Sequence of chain 1.W:
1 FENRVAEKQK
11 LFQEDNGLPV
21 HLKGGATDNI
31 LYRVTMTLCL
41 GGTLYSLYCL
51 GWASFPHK

A small-molecule ligand and the protein it binds are described below.
Small molecule (SMILES): C[C@H](CCC(=O)O)[C@H]1CC[C@H]2[C@@H]3[C@H](O)C[C@@H]4C[C@H](O)CC[C@]4(C)[C@H]3C[C@H](O)[C@]12C

Binding-site contacts:
Ligand atom C3 contacts residue PHE164 of chain 1.P at 4.5 Å (hydrophobic).
Ligand atom C18 contacts residue LEU160 of chain 1.P at 4.3 Å (hydrophobic).
Ligand atom C19 contacts residue PHE164 of chain 1.P at 3.4 Å (hydrophobic).
Ligand atom C6 contacts residue PHE164 of chain 1.P at 3.9 Å (hydrophobic).
Ligand atom O25 contacts residue ARG156 of chain 1.P at 2.9 Å (salt-bridge).
Ligand atom C1 contacts residue PHE164 of chain 1.P at 4.3 Å (hydrophobic).
Ligand atom C24 contacts residue ARG156 of chain 1.P at 3.4 Å.
Ligand atom C6 contacts residue LEU160 of chain 1.P at 4.5 Å (hydrophobic).
Ligand atom C15 contacts residue LEU160 of chain 1.P at 4.0 Å (hydrophobic).
Ligand atom O26 contacts residue ARG156 of chain 1.P at 2.6 Å (salt-bridge).
Ligand atom O7 contacts residue GLN161 of chain 1.P at 4.4 Å.
Ligand atom C19 contacts residue PHE219 of chain 1.P at 3.6 Å (hydrophobic).
Ligand atom C15 contacts residue LYS157 of chain 1.P at 4.3 Å.
Ligand atom C7 contacts residue GLN161 of chain 1.P at 4.0 Å.
Ligand atom C16 contacts residue LEU160 of chain 1.P at 3.9 Å (hydrophobic).
Ligand atom C5 contacts residue PHE164 of chain 1.P at 3.8 Å (hydrophobic).
Ligand atom C10 contacts residue PHE164 of chain 1.P at 4.3 Å (hydrophobic).
Ligand atom C23 contacts residue PHE1 of chain 1.W at 3.6 Å (hydrophobic).
Ligand atom C24 contacts residue PHE1 of chain 1.W at 3.5 Å (hydrophobic).
Ligand atom O25 contacts residue PHE1 of chain 1.W at 2.7 Å (h-bond).
Ligand atom C6 contacts residue GLN161 of chain 1.P at 4.0 Å.
Ligand atom C7 contacts residue LEU160 of chain 1.P at 4.4 Å (hydrophobic).
Ligand atom C21 contacts residue PHE1 of chain 1.W at 3.8 Å (hydrophobic).
Ligand atom C18 contacts residue LEU223 of chain 1.P at 3.4 Å (hydrophobic).

Sequence of chain 1.P:
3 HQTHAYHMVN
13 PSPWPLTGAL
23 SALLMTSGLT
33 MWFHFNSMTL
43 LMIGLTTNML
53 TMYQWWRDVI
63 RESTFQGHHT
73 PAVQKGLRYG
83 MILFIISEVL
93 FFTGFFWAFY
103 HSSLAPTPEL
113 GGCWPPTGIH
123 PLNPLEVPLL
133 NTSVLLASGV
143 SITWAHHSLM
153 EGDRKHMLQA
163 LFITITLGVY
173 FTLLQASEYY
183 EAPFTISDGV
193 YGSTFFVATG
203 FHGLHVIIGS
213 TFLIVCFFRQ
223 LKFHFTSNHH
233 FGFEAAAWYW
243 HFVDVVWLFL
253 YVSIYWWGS